Binding-site contacts:
Ligand atom C10 contacts residue ALA379 of chain 1.B at 3.4 Å (hydrophobic).
Ligand atom C24 contacts residue TYR188 of chain 1.B at 3.7 Å (hydrophobic).
Ligand atom S09 contacts residue ARG349 of chain 1.B at 3.9 Å.
Ligand atom F27 contacts residue ILE351 of chain 1.B at 3.4 Å.
Ligand atom C07 contacts residue ARG349 of chain 1.B at 3.6 Å.
Ligand atom C19 contacts residue GLY185 of chain 1.B at 3.3 Å.
Ligand atom C05 contacts residue PRO307 of chain 1.B at 3.8 Å (hydrophobic).
Ligand atom C32 contacts residue TYR188 of chain 1.B at 3.5 Å (hydrophobic).
Ligand atom F27 contacts residue TYR188 of chain 1.B at 3.9 Å.
Ligand atom F27 contacts residue ALA379 of chain 1.B at 3.8 Å.
Ligand atom F27 contacts residue HIS191 of chain 1.B at 3.4 Å.
Ligand atom C10 contacts residue ARG349 of chain 1.B at 3.9 Å.
Ligand atom N22 contacts residue TYR188 of chain 1.B at 3.7 Å.
Ligand atom C08 contacts residue ARG349 of chain 1.B at 3.4 Å.
Ligand atom C25 contacts residue TYR188 of chain 1.B at 3.0 Å (hydrophobic).
Ligand atom S09 contacts residue GLU376 of chain 1.B at 3.9 Å.
Ligand atom C04 contacts residue PRO307 of chain 1.B at 3.5 Å (hydrophobic).
Ligand atom S09 contacts residue ALA379 of chain 1.B at 3.8 Å.
Ligand atom C10 contacts residue VAL350 of chain 1.B at 3.3 Å (hydrophobic).
Ligand atom C11 contacts residue ILE309 of chain 1.B at 3.9 Å (hydrophobic).
Ligand atom S09 contacts residue LYS189 of chain 1.B at 3.8 Å.
Ligand atom C29 contacts residue HIS191 of chain 1.B at 3.5 Å.
Ligand atom N23 contacts residue TYR188 of chain 1.B at 3.5 Å.
Ligand atom S09 contacts residue ILE378 of chain 1.B at 3.6 Å.
Ligand atom C19 contacts residue LYS189 of chain 1.B at 3.7 Å.
Ligand atom C28 contacts residue HIS191 of chain 1.B at 3.9 Å.
Ligand atom N18 contacts residue GLY185 of chain 1.B at 3.2 Å.
Ligand atom C25 contacts residue ALA379 of chain 1.B at 3.6 Å (hydrophobic).
Ligand atom C33 contacts residue TYR188 of chain 1.B at 3.8 Å (hydrophobic).
Ligand atom C11 contacts residue ARG349 of chain 1.B at 3.9 Å.
Ligand atom C34 contacts residue TYR188 of chain 1.B at 3.5 Å (hydrophobic).
Ligand atom C19 contacts residue ASP184 of chain 1.B at 3.9 Å.
Ligand atom C26 contacts residue HIS191 of chain 1.B at 4.0 Å.
Ligand atom N20 contacts residue LYS189 of chain 1.B at 2.9 Å (salt-bridge).
Ligand atom C21 contacts residue LYS189 of chain 1.B at 3.9 Å.
Ligand atom C12 contacts residue ARG349 of chain 1.B at 3.8 Å.
Ligand atom C21 contacts residue TYR188 of chain 1.B at 4.0 Å (hydrophobic).
Ligand atom C17 contacts residue GLY185 of chain 1.B at 3.8 Å.
Ligand atom N20 contacts residue GLY185 of chain 1.B at 3.7 Å.
Ligand atom C26 contacts residue TYR188 of chain 1.B at 3.8 Å (hydrophobic).

A protein and the small-molecule ligand that binds it are described below.
Small molecule (SMILES): Cc1ccc(-n2cc3c(N4CCC[C@H](C(=O)NCc5ccc6sccc6c5)C4)ncnc3n2)cc1F

Sequence of chain 1.B:
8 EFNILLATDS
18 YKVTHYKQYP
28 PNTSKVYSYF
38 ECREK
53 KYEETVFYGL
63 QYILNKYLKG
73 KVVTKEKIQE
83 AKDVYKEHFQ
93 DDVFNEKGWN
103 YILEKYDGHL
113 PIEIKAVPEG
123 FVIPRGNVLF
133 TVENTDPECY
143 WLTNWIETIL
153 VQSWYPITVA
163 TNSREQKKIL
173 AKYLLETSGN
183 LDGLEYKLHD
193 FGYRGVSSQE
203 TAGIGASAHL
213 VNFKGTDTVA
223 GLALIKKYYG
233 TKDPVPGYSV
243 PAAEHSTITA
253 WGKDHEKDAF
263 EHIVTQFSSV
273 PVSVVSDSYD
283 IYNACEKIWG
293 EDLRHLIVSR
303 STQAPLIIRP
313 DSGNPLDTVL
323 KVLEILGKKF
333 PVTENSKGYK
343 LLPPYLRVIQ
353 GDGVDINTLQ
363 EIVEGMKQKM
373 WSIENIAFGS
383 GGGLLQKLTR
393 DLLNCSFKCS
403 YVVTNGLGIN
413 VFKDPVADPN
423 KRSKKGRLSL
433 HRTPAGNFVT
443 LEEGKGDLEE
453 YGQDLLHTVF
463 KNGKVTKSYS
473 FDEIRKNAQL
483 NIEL